This protein binds this small molecule.
Small molecule (SMILES): N[C@@H](CCC(=O)O)C(=O)O

Sequence of chain 1.C:
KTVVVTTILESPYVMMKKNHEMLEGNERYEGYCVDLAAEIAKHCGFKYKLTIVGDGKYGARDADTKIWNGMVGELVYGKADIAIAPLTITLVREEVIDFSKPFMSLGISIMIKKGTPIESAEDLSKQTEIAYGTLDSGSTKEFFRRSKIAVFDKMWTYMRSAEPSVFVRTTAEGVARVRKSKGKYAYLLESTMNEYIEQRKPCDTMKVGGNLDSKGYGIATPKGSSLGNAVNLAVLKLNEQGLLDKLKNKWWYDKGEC

Binding-site contacts:
Ligand atom O contacts residue ARG93 of chain 1.C at 2.8 Å (salt-bridge).
Ligand atom OXT contacts residue SER139 of chain 1.C at 3.9 Å.
Ligand atom CA contacts residue THR88 of chain 1.C at 3.4 Å.
Ligand atom CA contacts residue TYR58 of chain 1.C at 4.0 Å (hydrophobic).
Ligand atom OE2 contacts residue GLY138 of chain 1.C at 3.6 Å.
Ligand atom OE2 contacts residue LEU135 of chain 1.C at 4.1 Å.
Ligand atom OXT contacts residue PRO86 of chain 1.C at 3.7 Å.
Ligand atom CB contacts residue GLU190 of chain 1.C at 4.0 Å.
Ligand atom N contacts residue TYR58 of chain 1.C at 4.1 Å.
Ligand atom OE2 contacts residue THR140 of chain 1.C at 3.2 Å (h-bond).
Ligand atom CD contacts residue LEU135 of chain 1.C at 4.0 Å (hydrophobic).
Ligand atom C contacts residue SER139 of chain 1.C at 3.3 Å.
Ligand atom N contacts residue GLU190 of chain 1.C at 2.7 Å (salt-bridge).
Ligand atom N contacts residue SER139 of chain 1.C at 4.2 Å.
Ligand atom CB contacts residue TYR58 of chain 1.C at 3.5 Å (hydrophobic).
Ligand atom N contacts residue TYR217 of chain 1.C at 3.7 Å.
Ligand atom C contacts residue TYR58 of chain 1.C at 3.7 Å (hydrophobic).
Ligand atom O contacts residue GLY138 of chain 1.C at 3.3 Å.
Ligand atom C contacts residue THR88 of chain 1.C at 3.6 Å.
Ligand atom CA contacts residue PRO86 of chain 1.C at 4.0 Å (hydrophobic).
Ligand atom CA contacts residue SER139 of chain 1.C at 3.4 Å.
Ligand atom O contacts residue SER139 of chain 1.C at 3.0 Å (h-bond).
Ligand atom CD contacts residue GLU190 of chain 1.C at 4.0 Å.
Ligand atom CG contacts residue LEU135 of chain 1.C at 3.8 Å (hydrophobic).
Ligand atom CG contacts residue GLU190 of chain 1.C at 3.6 Å.
Ligand atom O contacts residue TYR58 of chain 1.C at 3.4 Å.
Ligand atom N contacts residue PRO86 of chain 1.C at 2.9 Å (h-bond).
Ligand atom CD contacts residue THR140 of chain 1.C at 3.2 Å.
Ligand atom OE1 contacts residue GLU190 of chain 1.C at 3.7 Å.
Ligand atom C contacts residue PRO86 of chain 1.C at 4.3 Å (hydrophobic).
Ligand atom OXT contacts residue LEU87 of chain 1.C at 3.5 Å.
Ligand atom OXT contacts residue ARG93 of chain 1.C at 2.8 Å (salt-bridge).
Ligand atom CB contacts residue LEU135 of chain 1.C at 4.1 Å (hydrophobic).
Ligand atom C contacts residue ARG93 of chain 1.C at 3.4 Å.
Ligand atom OXT contacts residue THR88 of chain 1.C at 2.8 Å (h-bond).
Ligand atom OE1 contacts residue THR140 of chain 1.C at 2.6 Å (h-bond).
Ligand atom OE2 contacts residue SER139 of chain 1.C at 3.3 Å (h-bond).
Ligand atom N contacts residue THR88 of chain 1.C at 2.9 Å (h-bond).
Ligand atom OXT contacts residue TYR58 of chain 1.C at 3.6 Å.
Ligand atom CA contacts residue GLU190 of chain 1.C at 3.4 Å.